The protein below binds the small molecule below.
Small molecule (SMILES): C[C@@H](N)C(=O)O

Sequence of chain 1.D:
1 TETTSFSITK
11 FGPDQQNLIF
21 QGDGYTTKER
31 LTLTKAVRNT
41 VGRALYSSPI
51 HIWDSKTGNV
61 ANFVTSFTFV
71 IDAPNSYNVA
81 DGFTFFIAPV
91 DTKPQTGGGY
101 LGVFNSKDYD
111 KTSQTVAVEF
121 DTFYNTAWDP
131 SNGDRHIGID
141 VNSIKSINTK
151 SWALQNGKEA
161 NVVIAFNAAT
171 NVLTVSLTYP

Binding-site contacts:
Ligand atom C contacts residue THR96 of chain 1.D at 4.4 Å.
Ligand atom CA contacts residue MDP1 of chain 1.R at 2.5 Å.
Ligand atom CB contacts residue MDP1 of chain 1.R at 3.5 Å.
Ligand atom N contacts residue GLY99 of chain 1.D at 4.2 Å.
Ligand atom O contacts residue THR96 of chain 1.D at 3.2 Å.
Ligand atom N contacts residue GLY98 of chain 1.D at 4.0 Å.
Ligand atom CA contacts residue GLY97 of chain 1.D at 4.0 Å.
Ligand atom C contacts residue MDP1 of chain 1.R at 2.8 Å.
Ligand atom N contacts residue GLY97 of chain 1.D at 4.1 Å.
Ligand atom CA contacts residue GLY98 of chain 1.D at 4.2 Å.
Ligand atom N contacts residue MDP1 of chain 1.R at 1.3 Å.
Ligand atom O contacts residue MDP1 of chain 1.R at 3.2 Å (h-bond).